Binding-site contacts:
Ligand atom O5 contacts residue TYR23 of chain 1.B at 3.6 Å (h-bond).
Ligand atom C2 contacts residue ASN36 of chain 1.B at 2.5 Å.
Ligand atom C6 contacts residue TYR23 of chain 1.B at 4.5 Å (hydrophobic).
Ligand atom O7 contacts residue ASN36 of chain 1.B at 3.2 Å (h-bond).
Ligand atom C7 contacts residue ASN36 of chain 1.B at 3.2 Å.
Ligand atom O6 contacts residue PRO8 of chain 1.B at 3.9 Å.
Ligand atom C5 contacts residue TYR23 of chain 1.B at 3.7 Å (hydrophobic).
Ligand atom C5 contacts residue ASN36 of chain 1.B at 3.7 Å.
Ligand atom C4 contacts residue ASN36 of chain 1.B at 4.2 Å.
Ligand atom C1 contacts residue ASN36 of chain 1.B at 1.4 Å.
Ligand atom C2 contacts residue GLU35 of chain 1.B at 3.8 Å.
Ligand atom O6 contacts residue SER6 of chain 1.B at 3.8 Å.
Ligand atom O5 contacts residue ASN36 of chain 1.B at 2.4 Å (h-bond).
Ligand atom N2 contacts residue GLU35 of chain 1.B at 2.8 Å (salt-bridge).
Ligand atom C1 contacts residue TYR23 of chain 1.B at 3.5 Å (hydrophobic).
Ligand atom C8 contacts residue ASN36 of chain 1.B at 4.4 Å.
Ligand atom N2 contacts residue ASN36 of chain 1.B at 2.9 Å (h-bond).
Ligand atom O6 contacts residue TYR23 of chain 1.B at 3.9 Å.
Ligand atom C8 contacts residue GLU35 of chain 1.B at 3.3 Å.
Ligand atom C1 contacts residue GLU35 of chain 1.B at 4.2 Å.
Ligand atom C7 contacts residue GLU35 of chain 1.B at 3.5 Å.
Ligand atom O3 contacts residue GLU35 of chain 1.B at 4.5 Å.
Ligand atom C3 contacts residue GLU35 of chain 1.B at 4.0 Å.
Ligand atom C3 contacts residue ASN36 of chain 1.B at 3.8 Å.

This small molecule binds to this protein.
Small molecule (SMILES): CC(=O)N[C@@H]1[C@@H](O)[C@H](O)[C@@H](CO)O[C@H]1O

Sequence of chain 1.B:
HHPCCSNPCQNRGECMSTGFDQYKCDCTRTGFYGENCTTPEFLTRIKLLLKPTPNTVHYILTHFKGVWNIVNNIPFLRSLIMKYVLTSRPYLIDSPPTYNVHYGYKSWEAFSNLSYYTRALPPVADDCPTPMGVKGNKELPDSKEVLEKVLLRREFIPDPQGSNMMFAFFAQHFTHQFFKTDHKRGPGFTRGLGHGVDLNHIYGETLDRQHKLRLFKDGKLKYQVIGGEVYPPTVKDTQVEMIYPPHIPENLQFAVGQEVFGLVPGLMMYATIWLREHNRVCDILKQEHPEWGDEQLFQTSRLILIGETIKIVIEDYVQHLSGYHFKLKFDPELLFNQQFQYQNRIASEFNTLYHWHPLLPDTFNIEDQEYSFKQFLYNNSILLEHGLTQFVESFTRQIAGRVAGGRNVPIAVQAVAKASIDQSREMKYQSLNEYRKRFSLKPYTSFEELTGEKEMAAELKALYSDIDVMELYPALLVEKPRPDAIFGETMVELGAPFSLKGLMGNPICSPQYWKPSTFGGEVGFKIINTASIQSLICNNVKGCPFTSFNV